Sequence of chain 2.A:
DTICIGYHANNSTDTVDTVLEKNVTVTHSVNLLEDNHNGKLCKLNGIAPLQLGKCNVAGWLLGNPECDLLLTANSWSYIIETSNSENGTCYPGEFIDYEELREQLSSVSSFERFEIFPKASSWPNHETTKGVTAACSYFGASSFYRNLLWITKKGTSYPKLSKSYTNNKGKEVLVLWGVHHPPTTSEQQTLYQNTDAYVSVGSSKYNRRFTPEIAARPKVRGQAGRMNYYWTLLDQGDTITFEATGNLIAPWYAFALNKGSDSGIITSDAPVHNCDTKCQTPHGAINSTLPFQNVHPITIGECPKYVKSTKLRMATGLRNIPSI

The protein below binds the small molecule below.
Small molecule (SMILES): CC(=O)N[C@H]1[C@@H](O[C@H]2[C@H](O)[C@@H](NC(C)=O)CO[C@@H]2CO)O[C@H](CO)[C@@H](O)[C@@H]1O

Binding-site contacts:
Ligand atom C8 contacts residue ARG221 of chain 2.A at 4.0 Å.
Ligand atom O7 contacts residue ALA135 of chain 2.A at 4.3 Å.
Ligand atom O7 contacts residue ASN87 of chain 2.A at 2.4 Å (h-bond).
Ligand atom C4 contacts residue ASN87 of chain 2.A at 4.3 Å.
Ligand atom C2 contacts residue ASN87 of chain 2.A at 2.5 Å.
Ligand atom C8 contacts residue ALA135 of chain 2.A at 3.2 Å (hydrophobic).
Ligand atom N2 contacts residue GLU66 of chain 2.A at 3.1 Å.
Ligand atom C8 contacts residue GLU66 of chain 2.A at 4.4 Å.
Ligand atom C1 contacts residue GLU66 of chain 2.A at 4.1 Å.
Ligand atom C2 contacts residue ARG221 of chain 2.A at 4.1 Å.
Ligand atom C7 contacts residue GLU66 of chain 2.A at 3.8 Å.
Ligand atom C8 contacts residue CYS90 of chain 2.A at 4.1 Å (hydrophobic).
Ligand atom O7 contacts residue ASN64 of chain 2.A at 2.9 Å (h-bond).
Ligand atom C8 contacts residue CYS136 of chain 2.A at 4.2 Å (hydrophobic).
Ligand atom O7 contacts residue ARG221 of chain 2.A at 4.1 Å.
Ligand atom O3 contacts residue ARG221 of chain 2.A at 2.5 Å (salt-bridge).
Ligand atom C2 contacts residue ARG221 of chain 2.A at 4.5 Å.
Ligand atom C7 contacts residue ALA135 of chain 2.A at 4.2 Å (hydrophobic).
Ligand atom C7 contacts residue ARG221 of chain 2.A at 4.0 Å.
Ligand atom N2 contacts residue ASN64 of chain 2.A at 4.4 Å.
Ligand atom C2 contacts residue GLU66 of chain 2.A at 4.2 Å.
Ligand atom C1 contacts residue ASN87 of chain 2.A at 1.5 Å.
Ligand atom O4 contacts residue ARG221 of chain 2.A at 4.3 Å.
Ligand atom C7 contacts residue ASN64 of chain 2.A at 3.8 Å.
Ligand atom C8 contacts residue SER137 of chain 2.A at 3.9 Å.
Ligand atom N2 contacts residue ASN87 of chain 2.A at 2.4 Å (h-bond).
Ligand atom C3 contacts residue ASN87 of chain 2.A at 3.8 Å.
Ligand atom O6 contacts residue GLU86 of chain 2.A at 3.0 Å (salt-bridge).
Ligand atom O5 contacts residue ASN87 of chain 2.A at 2.4 Å (h-bond).
Ligand atom O7 contacts residue CYS90 of chain 2.A at 3.1 Å.
Ligand atom C3 contacts residue ARG221 of chain 2.A at 3.6 Å.
Ligand atom C8 contacts residue ASN87 of chain 2.A at 4.2 Å.
Ligand atom C7 contacts residue ASN87 of chain 2.A at 2.7 Å.
Ligand atom O7 contacts residue GLU66 of chain 2.A at 4.4 Å.
Ligand atom C5 contacts residue ASN87 of chain 2.A at 3.7 Å.
Ligand atom C7 contacts residue CYS90 of chain 2.A at 4.0 Å (hydrophobic).
Ligand atom C4 contacts residue ARG221 of chain 2.A at 4.0 Å.
Ligand atom C6 contacts residue GLU86 of chain 2.A at 4.2 Å.
Ligand atom N2 contacts residue ARG221 of chain 2.A at 4.5 Å.